A small-molecule ligand and the protein it binds are described below.
Small molecule (SMILES): Cc1nnc(=O)[nH]c1Nc1cccc(C(F)(F)F)c1

Binding-site contacts:
Ligand atom OAB contacts residue GLU90 of chain 1.A at 3.7 Å.
Ligand atom CAN contacts residue LEU143 of chain 1.A at 3.4 Å (hydrophobic).
Ligand atom FAC contacts residue ILE18 of chain 1.A at 3.3 Å.
Ligand atom NAK contacts residue LEU143 of chain 1.A at 3.7 Å.
Ligand atom NAJ contacts residue LEU143 of chain 1.A at 3.5 Å.
Ligand atom CAF contacts residue VAL26 of chain 1.A at 3.9 Å (hydrophobic).
Ligand atom CAH contacts residue GLU96 of chain 1.A at 3.1 Å.
Ligand atom CAF contacts residue GLU96 of chain 1.A at 3.5 Å.
Ligand atom NAJ contacts residue ALA42 of chain 1.A at 3.9 Å.
Ligand atom OAB contacts residue LEU91 of chain 1.A at 3.5 Å.
Ligand atom FAE contacts residue GLY95 of chain 1.A at 3.5 Å.
Ligand atom CAA contacts residue LEU143 of chain 1.A at 3.9 Å (hydrophobic).
Ligand atom NAJ contacts residue VAL74 of chain 1.A at 3.8 Å.
Ligand atom CAF contacts residue GLU20 of chain 1.A at 3.0 Å.
Ligand atom CAR contacts residue ALA42 of chain 1.A at 3.5 Å (hydrophobic).
Ligand atom OAB contacts residue CYS92 of chain 1.A at 2.8 Å (h-bond).
Ligand atom NAM contacts residue CYS92 of chain 1.A at 3.9 Å.
Ligand atom NAM contacts residue LEU143 of chain 1.A at 3.7 Å.
Ligand atom CAR contacts residue CYS92 of chain 1.A at 3.7 Å (hydrophobic).
Ligand atom FAD contacts residue GLY19 of chain 1.A at 3.3 Å.
Ligand atom CAR contacts residue LEU143 of chain 1.A at 3.8 Å (hydrophobic).
Ligand atom CAS contacts residue GLY19 of chain 1.A at 3.9 Å.
Ligand atom CAP contacts residue GLU96 of chain 1.A at 3.7 Å.
Ligand atom NAJ contacts residue GLU90 of chain 1.A at 3.1 Å (salt-bridge).
Ligand atom CAG contacts residue VAL26 of chain 1.A at 3.5 Å (hydrophobic).
Ligand atom CAQ contacts residue LEU143 of chain 1.A at 3.5 Å (hydrophobic).
Ligand atom FAD contacts residue ILE18 of chain 1.A at 3.0 Å.
Ligand atom CAS contacts residue GLU96 of chain 1.A at 3.7 Å.
Ligand atom CAS contacts residue ILE18 of chain 1.A at 3.9 Å (hydrophobic).
Ligand atom FAC contacts residue GLY19 of chain 1.A at 3.3 Å.
Ligand atom FAE contacts residue GLU96 of chain 1.A at 3.3 Å.
Ligand atom NAJ contacts residue MET89 of chain 1.A at 3.7 Å.
Ligand atom FAC contacts residue GLU96 of chain 1.A at 3.2 Å.
Ligand atom NAM contacts residue ALA42 of chain 1.A at 3.5 Å.
Ligand atom CAA contacts residue GLY153 of chain 1.A at 3.5 Å.
Ligand atom CAR contacts residue GLU90 of chain 1.A at 3.5 Å.
Ligand atom CAH contacts residue GLU20 of chain 1.A at 3.4 Å.
Ligand atom OAB contacts residue ALA42 of chain 1.A at 3.7 Å.
Ligand atom NAM contacts residue GLU90 of chain 1.A at 2.6 Å (salt-bridge).
Ligand atom CAO contacts residue VAL26 of chain 1.A at 3.8 Å (hydrophobic).

Sequence of chain 1.A:
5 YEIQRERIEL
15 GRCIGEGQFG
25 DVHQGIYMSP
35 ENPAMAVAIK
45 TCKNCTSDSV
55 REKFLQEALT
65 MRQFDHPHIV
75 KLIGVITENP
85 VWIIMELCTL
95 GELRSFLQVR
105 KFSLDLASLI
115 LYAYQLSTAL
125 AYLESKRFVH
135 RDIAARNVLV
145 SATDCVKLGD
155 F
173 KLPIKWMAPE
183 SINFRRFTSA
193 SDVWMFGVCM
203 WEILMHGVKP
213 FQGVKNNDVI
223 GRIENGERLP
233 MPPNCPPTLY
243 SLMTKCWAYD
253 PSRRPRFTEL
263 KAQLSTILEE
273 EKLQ